Sequence of chain 1.B:
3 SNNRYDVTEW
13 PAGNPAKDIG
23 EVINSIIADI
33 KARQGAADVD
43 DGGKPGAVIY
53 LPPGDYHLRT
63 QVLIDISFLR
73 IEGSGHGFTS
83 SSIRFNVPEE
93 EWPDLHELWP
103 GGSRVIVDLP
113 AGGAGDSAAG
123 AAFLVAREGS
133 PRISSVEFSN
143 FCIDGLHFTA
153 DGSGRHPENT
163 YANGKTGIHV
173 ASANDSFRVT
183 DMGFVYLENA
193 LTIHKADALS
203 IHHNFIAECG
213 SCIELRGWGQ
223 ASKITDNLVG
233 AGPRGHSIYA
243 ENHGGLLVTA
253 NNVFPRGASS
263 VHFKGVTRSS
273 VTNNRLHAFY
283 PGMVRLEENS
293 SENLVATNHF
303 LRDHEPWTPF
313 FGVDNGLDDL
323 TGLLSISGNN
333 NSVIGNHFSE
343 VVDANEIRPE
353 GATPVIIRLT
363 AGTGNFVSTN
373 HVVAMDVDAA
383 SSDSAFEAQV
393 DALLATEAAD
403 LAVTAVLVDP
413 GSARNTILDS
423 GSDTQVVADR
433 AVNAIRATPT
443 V

A small-molecule ligand and the protein it binds are described below.
Small molecule (SMILES): OC[C@H]1O[C@@]2(CO[C@]3(CO)O[C@H](CO)[C@@H](O)[C@@H]3O2)[C@@H](O)[C@@H]1O

Binding-site contacts:
Ligand atom C11 contacts residue ASP199 of chain 1.B at 3.4 Å.
Ligand atom C7 contacts residue ASP199 of chain 1.B at 3.8 Å.
Ligand atom C8 contacts residue PHE256 of chain 1.D at 3.5 Å (hydrophobic).
Ligand atom C3 contacts residue PRO257 of chain 1.D at 3.3 Å (hydrophobic).
Ligand atom C2 contacts residue GLN391 of chain 1.D at 3.8 Å.
Ligand atom O1 contacts residue GLN391 of chain 1.D at 2.9 Å (h-bond).
Ligand atom O6 contacts residue ASP177 of chain 1.B at 2.6 Å (salt-bridge).
Ligand atom C5 contacts residue GLU210 of chain 1.D at 3.8 Å.
Ligand atom C9 contacts residue GLU210 of chain 1.D at 3.8 Å.
Ligand atom O6 contacts residue PHE207 of chain 1.D at 3.5 Å.
Ligand atom O2 contacts residue ARG258 of chain 1.D at 3.0 Å (salt-bridge).
Ligand atom C9 contacts residue ARG258 of chain 1.D at 3.8 Å.
Ligand atom O8 contacts residue PHE281 of chain 1.D at 3.5 Å.
Ligand atom C7 contacts residue ASP177 of chain 1.B at 3.4 Å.
Ligand atom C1 contacts residue GLU210 of chain 1.D at 3.4 Å.
Ligand atom O8 contacts residue PRO257 of chain 1.D at 3.7 Å.
Ligand atom O8 contacts residue GLN391 of chain 1.D at 3.7 Å.
Ligand atom C contacts residue GLU210 of chain 1.D at 3.6 Å.
Ligand atom O2 contacts residue GLN391 of chain 1.D at 3.5 Å (h-bond).
Ligand atom O4 contacts residue PRO257 of chain 1.D at 2.6 Å (h-bond).
Ligand atom O7 contacts residue ARG258 of chain 1.D at 2.8 Å (salt-bridge).
Ligand atom C4 contacts residue ASP177 of chain 1.B at 3.8 Å.
Ligand atom O5 contacts residue SER82 of chain 1.D at 3.5 Å.
Ligand atom O7 contacts residue TRP309 of chain 1.D at 3.6 Å.
Ligand atom O5 contacts residue ASP177 of chain 1.B at 2.8 Å (salt-bridge).
Ligand atom O7 contacts residue SER84 of chain 1.D at 2.8 Å (h-bond).
Ligand atom C6 contacts residue PRO257 of chain 1.D at 3.4 Å (hydrophobic).
Ligand atom C9 contacts residue TRP309 of chain 1.D at 3.5 Å (hydrophobic).
Ligand atom O9 contacts residue ASP199 of chain 1.B at 2.6 Å (salt-bridge).
Ligand atom O contacts residue GLU210 of chain 1.D at 2.8 Å (salt-bridge).
Ligand atom C9 contacts residue SER84 of chain 1.D at 3.5 Å.
Ligand atom C4 contacts residue GLU210 of chain 1.D at 3.8 Å.
Ligand atom O5 contacts residue PHE80 of chain 1.D at 3.6 Å.
Ligand atom O9 contacts residue GLN222 of chain 1.B at 3.5 Å (h-bond).
Ligand atom C11 contacts residue PHE256 of chain 1.D at 3.7 Å (hydrophobic).
Ligand atom O6 contacts residue ALA200 of chain 1.B at 3.3 Å.
Ligand atom C10 contacts residue GLN391 of chain 1.D at 3.7 Å.
Ligand atom O4 contacts residue PHE256 of chain 1.D at 3.7 Å.
Ligand atom C6 contacts residue ARG258 of chain 1.D at 3.7 Å.
Ligand atom O5 contacts residue GLU210 of chain 1.D at 3.8 Å.

Sequence of chain 1.D:
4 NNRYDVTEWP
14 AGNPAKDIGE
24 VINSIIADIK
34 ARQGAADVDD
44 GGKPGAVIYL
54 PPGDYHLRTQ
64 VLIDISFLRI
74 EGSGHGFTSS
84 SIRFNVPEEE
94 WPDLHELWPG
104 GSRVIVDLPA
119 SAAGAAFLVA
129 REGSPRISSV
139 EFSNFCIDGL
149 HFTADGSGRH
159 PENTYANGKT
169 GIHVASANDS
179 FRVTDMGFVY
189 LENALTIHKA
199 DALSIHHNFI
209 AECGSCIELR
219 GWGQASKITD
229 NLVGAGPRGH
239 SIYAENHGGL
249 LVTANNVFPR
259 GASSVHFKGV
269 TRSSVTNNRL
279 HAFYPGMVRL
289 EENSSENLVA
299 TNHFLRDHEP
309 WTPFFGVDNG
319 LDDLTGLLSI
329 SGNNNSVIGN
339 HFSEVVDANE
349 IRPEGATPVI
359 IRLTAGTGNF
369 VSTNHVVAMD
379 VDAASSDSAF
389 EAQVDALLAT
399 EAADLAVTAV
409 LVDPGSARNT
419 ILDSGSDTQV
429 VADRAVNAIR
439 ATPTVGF